A small-molecule ligand and the protein it binds are described below.
Small molecule (SMILES): CC(=O)N[C@@H]1[C@@H](O)[C@H](O)[C@@H](CO)O[C@H]1O

Sequence of chain 27.K:
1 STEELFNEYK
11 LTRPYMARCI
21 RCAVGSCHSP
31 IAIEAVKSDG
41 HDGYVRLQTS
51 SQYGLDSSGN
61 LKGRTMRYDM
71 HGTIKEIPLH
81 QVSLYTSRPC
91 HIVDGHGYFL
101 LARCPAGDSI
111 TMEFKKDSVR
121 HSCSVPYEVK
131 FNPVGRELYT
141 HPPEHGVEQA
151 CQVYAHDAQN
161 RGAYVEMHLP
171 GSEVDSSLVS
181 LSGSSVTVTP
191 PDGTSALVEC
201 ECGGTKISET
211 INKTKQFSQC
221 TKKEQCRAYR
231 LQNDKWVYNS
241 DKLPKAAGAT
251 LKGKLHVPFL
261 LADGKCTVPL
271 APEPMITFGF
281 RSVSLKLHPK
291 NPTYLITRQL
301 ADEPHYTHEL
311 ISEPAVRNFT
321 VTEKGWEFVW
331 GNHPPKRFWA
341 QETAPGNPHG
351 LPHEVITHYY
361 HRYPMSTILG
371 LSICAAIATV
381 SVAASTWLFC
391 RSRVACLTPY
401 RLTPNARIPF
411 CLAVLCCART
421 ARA

Binding-site contacts:
Ligand atom C6 contacts residue SER284 of chain 27.K at 3.4 Å.
Ligand atom C6 contacts residue ASN318 of chain 27.K at 3.2 Å.
Ligand atom O4 contacts residue ASN318 of chain 27.K at 4.5 Å.
Ligand atom O6 contacts residue ASN318 of chain 27.K at 3.0 Å (h-bond).
Ligand atom O6 contacts residue SER284 of chain 27.K at 2.9 Å (h-bond).